Sequence of chain 1.G:
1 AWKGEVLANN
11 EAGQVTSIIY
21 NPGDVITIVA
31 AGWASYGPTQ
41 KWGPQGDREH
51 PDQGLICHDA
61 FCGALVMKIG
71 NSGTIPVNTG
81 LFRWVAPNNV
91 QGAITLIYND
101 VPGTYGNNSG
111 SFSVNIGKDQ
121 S

The protein below binds the small molecule below.
Small molecule (SMILES): OC[C@H]1O[C@H](O[C@H]2[C@@H](O)[C@@H](CO)O[C@@H](O[C@H]3[C@H](O)[C@@H](O)[C@H](O)O[C@@H]3CO)[C@@H]2O)[C@H](O)[C@@H](O)[C@H]1O

Binding-site contacts:
Ligand atom O2 contacts residue GLY37 of chain 1.G at 3.8 Å.
Ligand atom O4 contacts residue GLN53 of chain 1.G at 4.1 Å.
Ligand atom O3 contacts residue THR104 of chain 1.G at 3.2 Å (h-bond).
Ligand atom C6 contacts residue GLN53 of chain 1.G at 3.8 Å.
Ligand atom O4 contacts residue THR104 of chain 1.G at 3.1 Å (h-bond).
Ligand atom C2 contacts residue ASN107 of chain 1.G at 3.7 Å.
Ligand atom C3 contacts residue ASN107 of chain 1.G at 3.8 Å.
Ligand atom O2 contacts residue TYR36 of chain 1.G at 3.8 Å.
Ligand atom O2 contacts residue HIS50 of chain 1.G at 3.3 Å.
Ligand atom C6 contacts residue ASP100 of chain 1.G at 3.0 Å.
Ligand atom C3 contacts residue CA1 of chain 1.FB at 3.1 Å.
Ligand atom O6 contacts residue GLN53 of chain 1.G at 2.8 Å (h-bond).
Ligand atom O2 contacts residue GLN53 of chain 1.G at 2.7 Å (h-bond).
Ligand atom C6 contacts residue HIS50 of chain 1.G at 3.7 Å.
Ligand atom C3 contacts residue TYR36 of chain 1.G at 3.5 Å (hydrophobic).
Ligand atom C2 contacts residue GLN53 of chain 1.G at 3.4 Å.
Ligand atom C4 contacts residue CA1 of chain 1.FB at 3.1 Å.
Ligand atom O3 contacts residue TYR36 of chain 1.G at 3.3 Å (h-bond).
Ligand atom C2 contacts residue TYR36 of chain 1.G at 3.1 Å (hydrophobic).
Ligand atom C2 contacts residue CA1 of chain 1.FB at 3.8 Å.
Ligand atom C1 contacts residue TYR36 of chain 1.G at 4.0 Å (hydrophobic).
Ligand atom O4 contacts residue ASN108 of chain 1.G at 3.9 Å.
Ligand atom O4 contacts residue TYR36 of chain 1.G at 2.7 Å (h-bond).
Ligand atom O6 contacts residue HIS50 of chain 1.G at 3.1 Å (h-bond).
Ligand atom C4 contacts residue ASP100 of chain 1.G at 3.7 Å.
Ligand atom O5 contacts residue HIS50 of chain 1.G at 3.9 Å.
Ligand atom C5 contacts residue GLN53 of chain 1.G at 3.9 Å.
Ligand atom C4 contacts residue THR104 of chain 1.G at 3.3 Å.
Ligand atom O4 contacts residue CA1 of chain 1.FB at 2.0 Å.
Ligand atom O5 contacts residue TYR36 of chain 1.G at 3.4 Å.
Ligand atom C6 contacts residue PRO51 of chain 1.G at 4.0 Å (hydrophobic).
Ligand atom C6 contacts residue VAL101 of chain 1.G at 3.9 Å (hydrophobic).
Ligand atom C4 contacts residue TYR36 of chain 1.G at 3.6 Å (hydrophobic).
Ligand atom O3 contacts residue ASN107 of chain 1.G at 2.6 Å (h-bond).
Ligand atom O2 contacts residue ASN107 of chain 1.G at 3.0 Å (h-bond).
Ligand atom O4 contacts residue ASP100 of chain 1.G at 2.4 Å (salt-bridge).
Ligand atom O3 contacts residue CA1 of chain 1.FB at 2.3 Å.
Ligand atom C2 contacts residue GLY37 of chain 1.G at 4.1 Å.
Ligand atom C5 contacts residue ASP100 of chain 1.G at 4.0 Å.
Ligand atom C3 contacts residue THR104 of chain 1.G at 4.0 Å.